Binding-site contacts:
Ligand atom CAF contacts residue ASN33 of chain 1.F at 3.6 Å.
Ligand atom CAR contacts residue ILE216 of chain 1.F at 3.6 Å (hydrophobic).
Ligand atom C5 contacts residue PHE54 of chain 1.F at 3.4 Å (hydrophobic).
Ligand atom N1 contacts residue ILE102 of chain 1.F at 2.9 Å (h-bond).
Ligand atom CAB contacts residue ILE41 of chain 1.F at 4.1 Å (hydrophobic).
Ligand atom NAO contacts residue ILE216 of chain 1.F at 3.7 Å.
Ligand atom CAA contacts residue LYS56 of chain 1.F at 3.9 Å.
Ligand atom CAJ contacts residue ARG43 of chain 1.F at 3.9 Å.
Ligand atom CAA contacts residue PHE54 of chain 1.F at 3.7 Å (hydrophobic).
Ligand atom C6 contacts residue PHE54 of chain 1.F at 3.6 Å (hydrophobic).
Ligand atom CAR contacts residue PHE54 of chain 1.F at 3.8 Å (hydrophobic).
Ligand atom CAE contacts residue ARG43 of chain 1.F at 4.0 Å.
Ligand atom C5 contacts residue ILE216 of chain 1.F at 3.9 Å (hydrophobic).
Ligand atom C4 contacts residue PHE54 of chain 1.F at 3.6 Å (hydrophobic).
Ligand atom NAW contacts residue PHE54 of chain 1.F at 4.1 Å.
Ligand atom N3 contacts residue PHE54 of chain 1.F at 3.7 Å.
Ligand atom CAI contacts residue ILE206 of chain 1.F at 4.1 Å (hydrophobic).
Ligand atom N1 contacts residue ILE216 of chain 1.F at 3.9 Å.
Ligand atom CAL contacts residue PHE54 of chain 1.F at 4.1 Å (hydrophobic).
Ligand atom C2 contacts residue ALA101 of chain 1.F at 4.1 Å (hydrophobic).
Ligand atom NAD contacts residue PHE54 of chain 1.F at 4.1 Å.
Ligand atom NAD contacts residue ILE102 of chain 1.F at 2.7 Å (h-bond).
Ligand atom C4 contacts residue ILE216 of chain 1.F at 3.9 Å (hydrophobic).
Ligand atom CAQ contacts residue PHE54 of chain 1.F at 4.2 Å (hydrophobic).
Ligand atom C2 contacts residue THR100 of chain 1.F at 3.8 Å.
Ligand atom C6 contacts residue ILE102 of chain 1.F at 3.6 Å (hydrophobic).
Ligand atom C2 contacts residue PHE54 of chain 1.F at 3.9 Å (hydrophobic).
Ligand atom C2 contacts residue ILE102 of chain 1.F at 3.8 Å (hydrophobic).
Ligand atom NAO contacts residue PHE54 of chain 1.F at 4.0 Å.
Ligand atom N3 contacts residue ILE216 of chain 1.F at 3.9 Å.
Ligand atom N1 contacts residue PHE54 of chain 1.F at 3.9 Å.
Ligand atom C2 contacts residue ILE216 of chain 1.F at 3.8 Å (hydrophobic).
Ligand atom N3 contacts residue PRO83 of chain 1.F at 4.2 Å.
Ligand atom CAE contacts residue ASN33 of chain 1.F at 4.2 Å.
Ligand atom C2 contacts residue PRO83 of chain 1.F at 3.5 Å (hydrophobic).
Ligand atom NAW contacts residue ILE216 of chain 1.F at 3.8 Å.
Ligand atom CAC contacts residue LYS56 of chain 1.F at 4.0 Å.
Ligand atom C6 contacts residue ILE216 of chain 1.F at 4.0 Å (hydrophobic).
Ligand atom N1 contacts residue ALA101 of chain 1.F at 3.8 Å.
Ligand atom CAS contacts residue ARG43 of chain 1.F at 4.1 Å.

Sequence of chain 1.F:
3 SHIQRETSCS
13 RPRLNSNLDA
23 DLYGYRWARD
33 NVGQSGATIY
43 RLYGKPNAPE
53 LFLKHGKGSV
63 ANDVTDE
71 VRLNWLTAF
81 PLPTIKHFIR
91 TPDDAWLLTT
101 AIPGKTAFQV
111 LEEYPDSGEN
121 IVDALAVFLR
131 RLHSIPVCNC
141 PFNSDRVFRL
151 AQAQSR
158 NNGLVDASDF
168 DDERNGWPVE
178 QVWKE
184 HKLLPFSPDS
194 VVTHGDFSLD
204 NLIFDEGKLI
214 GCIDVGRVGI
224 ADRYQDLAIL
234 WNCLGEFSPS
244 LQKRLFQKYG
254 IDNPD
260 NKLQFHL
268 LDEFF

A small-molecule ligand and the protein it binds are described below.
Small molecule (SMILES): CC(C)(C)n1nc(-c2cccc3ccccc23)c2c(N)ncnc21